Sequence of chain 3.A:
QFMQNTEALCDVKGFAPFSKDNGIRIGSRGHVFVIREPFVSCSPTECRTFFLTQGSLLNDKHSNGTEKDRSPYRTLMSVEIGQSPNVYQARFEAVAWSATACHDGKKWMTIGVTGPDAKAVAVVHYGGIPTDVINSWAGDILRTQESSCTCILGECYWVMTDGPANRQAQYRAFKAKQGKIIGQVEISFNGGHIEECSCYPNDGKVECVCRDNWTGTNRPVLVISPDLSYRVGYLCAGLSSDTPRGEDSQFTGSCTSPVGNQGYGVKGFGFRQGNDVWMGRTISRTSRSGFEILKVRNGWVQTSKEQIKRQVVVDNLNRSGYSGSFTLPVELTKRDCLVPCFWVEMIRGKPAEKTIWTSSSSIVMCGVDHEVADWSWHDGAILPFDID

The small molecule below binds the protein below.
Small molecule (SMILES): CC(=O)N[C@@H]1[C@@H](O)[C@H](O)[C@@H](CO)O[C@H]1O

Binding-site contacts:
Ligand atom O5 contacts residue ASN64 of chain 3.A at 3.1 Å (h-bond).
Ligand atom C1 contacts residue ASN64 of chain 3.A at 2.8 Å.
Ligand atom C6 contacts residue FUC1 of chain 3.C at 3.2 Å.
Ligand atom C5 contacts residue THR66 of chain 3.A at 4.3 Å.
Ligand atom O7 contacts residue ASN64 of chain 3.A at 2.9 Å (h-bond).
Ligand atom O6 contacts residue FUC1 of chain 3.C at 2.7 Å (h-bond).
Ligand atom C8 contacts residue ILE356 of chain 3.A at 4.2 Å (hydrophobic).
Ligand atom O5 contacts residue THR66 of chain 3.A at 3.9 Å.
Ligand atom N2 contacts residue ASN64 of chain 3.A at 3.8 Å.
Ligand atom C8 contacts residue ILE387 of chain 3.A at 4.0 Å (hydrophobic).
Ligand atom C2 contacts residue ASN64 of chain 3.A at 3.4 Å.
Ligand atom C6 contacts residue THR66 of chain 3.A at 4.0 Å.
Ligand atom C7 contacts residue ILE356 of chain 3.A at 4.5 Å (hydrophobic).
Ligand atom C7 contacts residue ASN64 of chain 3.A at 3.5 Å.